Binding-site contacts:
Ligand atom C1 contacts residue ASN178 of chain 1.A at 1.4 Å.
Ligand atom N2 contacts residue GLN169 of chain 1.A at 3.5 Å (h-bond).
Ligand atom C7 contacts residue TYR59 of chain 1.B at 3.8 Å (hydrophobic).
Ligand atom C5 contacts residue GLN169 of chain 1.A at 4.4 Å.
Ligand atom C5 contacts residue ASN178 of chain 1.A at 3.7 Å.
Ligand atom O7 contacts residue LEU57 of chain 1.B at 3.8 Å.
Ligand atom C8 contacts residue ASN178 of chain 1.A at 4.2 Å.
Ligand atom C2 contacts residue GLN169 of chain 1.A at 3.7 Å.
Ligand atom C3 contacts residue GLN169 of chain 1.A at 3.9 Å.
Ligand atom C4 contacts residue ASN178 of chain 1.A at 4.2 Å.
Ligand atom N2 contacts residue ASN178 of chain 1.A at 2.9 Å (h-bond).
Ligand atom C7 contacts residue ASN178 of chain 1.A at 3.8 Å.
Ligand atom N2 contacts residue TYR59 of chain 1.B at 4.4 Å.
Ligand atom C6 contacts residue THR180 of chain 1.A at 4.0 Å.
Ligand atom C2 contacts residue ASN178 of chain 1.A at 2.5 Å.
Ligand atom O5 contacts residue ASN178 of chain 1.A at 2.4 Å (h-bond).
Ligand atom O5 contacts residue GLN169 of chain 1.A at 4.3 Å.
Ligand atom C5 contacts residue THR180 of chain 1.A at 4.2 Å.
Ligand atom C3 contacts residue ASN178 of chain 1.A at 3.8 Å.
Ligand atom O7 contacts residue TYR59 of chain 1.B at 3.1 Å.
Ligand atom C1 contacts residue GLN169 of chain 1.A at 3.3 Å.

A small-molecule ligand and the protein it binds are described below.
Small molecule (SMILES): CC(=O)N[C@@H]1[C@@H](O)[C@H](O)[C@@H](CO)O[C@H]1O

Sequence of chain 1.B:
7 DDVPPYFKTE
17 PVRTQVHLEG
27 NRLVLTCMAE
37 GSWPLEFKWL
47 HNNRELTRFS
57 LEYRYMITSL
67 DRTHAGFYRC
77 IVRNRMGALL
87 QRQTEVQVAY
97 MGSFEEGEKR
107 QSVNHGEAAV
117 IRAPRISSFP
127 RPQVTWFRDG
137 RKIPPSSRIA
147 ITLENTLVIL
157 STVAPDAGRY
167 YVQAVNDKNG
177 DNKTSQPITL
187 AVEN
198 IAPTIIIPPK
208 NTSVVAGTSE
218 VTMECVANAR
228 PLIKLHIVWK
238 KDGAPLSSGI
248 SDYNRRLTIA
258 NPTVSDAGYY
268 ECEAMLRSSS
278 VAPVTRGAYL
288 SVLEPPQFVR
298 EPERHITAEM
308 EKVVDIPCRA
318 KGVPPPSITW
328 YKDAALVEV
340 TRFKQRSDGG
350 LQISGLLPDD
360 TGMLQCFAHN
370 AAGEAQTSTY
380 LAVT

Sequence of chain 1.A:
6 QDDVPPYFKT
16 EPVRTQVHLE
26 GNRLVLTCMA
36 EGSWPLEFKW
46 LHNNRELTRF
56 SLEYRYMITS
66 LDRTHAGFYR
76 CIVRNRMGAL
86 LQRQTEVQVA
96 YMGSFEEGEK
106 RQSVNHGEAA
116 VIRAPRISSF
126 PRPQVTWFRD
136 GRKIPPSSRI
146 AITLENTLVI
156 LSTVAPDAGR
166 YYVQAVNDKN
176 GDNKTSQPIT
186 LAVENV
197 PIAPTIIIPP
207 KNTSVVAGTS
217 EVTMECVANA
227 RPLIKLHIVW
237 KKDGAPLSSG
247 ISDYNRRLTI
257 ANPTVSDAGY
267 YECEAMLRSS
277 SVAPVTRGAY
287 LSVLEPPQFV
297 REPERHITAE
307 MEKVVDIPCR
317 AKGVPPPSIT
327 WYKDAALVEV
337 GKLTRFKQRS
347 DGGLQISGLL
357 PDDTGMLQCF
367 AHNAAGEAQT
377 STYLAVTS